Binding-site contacts:
Ligand atom C1 contacts residue THR143 of chain 1.A at 3.6 Å.
Ligand atom N2 contacts residue THR143 of chain 1.A at 4.3 Å.
Ligand atom C7 contacts residue ASN141 of chain 1.A at 4.1 Å.
Ligand atom O5 contacts residue THR143 of chain 1.A at 4.2 Å.
Ligand atom C4 contacts residue ASN141 of chain 1.A at 3.9 Å.
Ligand atom C5 contacts residue ASN141 of chain 1.A at 3.5 Å.
Ligand atom O7 contacts residue ASP154 of chain 1.B at 4.0 Å.
Ligand atom C6 contacts residue ASP139 of chain 1.A at 3.9 Å.
Ligand atom N2 contacts residue ASN141 of chain 1.A at 3.8 Å.
Ligand atom C1 contacts residue ASN141 of chain 1.A at 2.6 Å.
Ligand atom C6 contacts residue ASN141 of chain 1.A at 4.0 Å.
Ligand atom O5 contacts residue ASP139 of chain 1.A at 3.6 Å (salt-bridge).
Ligand atom O6 contacts residue ASP139 of chain 1.A at 3.0 Å (salt-bridge).
Ligand atom O3 contacts residue ASN141 of chain 1.A at 2.7 Å (h-bond).
Ligand atom C8 contacts residue ASN141 of chain 1.A at 3.1 Å.
Ligand atom O5 contacts residue ASN141 of chain 1.A at 2.4 Å (h-bond).
Ligand atom C3 contacts residue ASN141 of chain 1.A at 3.1 Å.
Ligand atom C2 contacts residue ASN141 of chain 1.A at 2.5 Å.
Ligand atom C5 contacts residue ASP139 of chain 1.A at 4.1 Å.
Ligand atom C2 contacts residue THR143 of chain 1.A at 4.3 Å.

Sequence of chain 1.B:
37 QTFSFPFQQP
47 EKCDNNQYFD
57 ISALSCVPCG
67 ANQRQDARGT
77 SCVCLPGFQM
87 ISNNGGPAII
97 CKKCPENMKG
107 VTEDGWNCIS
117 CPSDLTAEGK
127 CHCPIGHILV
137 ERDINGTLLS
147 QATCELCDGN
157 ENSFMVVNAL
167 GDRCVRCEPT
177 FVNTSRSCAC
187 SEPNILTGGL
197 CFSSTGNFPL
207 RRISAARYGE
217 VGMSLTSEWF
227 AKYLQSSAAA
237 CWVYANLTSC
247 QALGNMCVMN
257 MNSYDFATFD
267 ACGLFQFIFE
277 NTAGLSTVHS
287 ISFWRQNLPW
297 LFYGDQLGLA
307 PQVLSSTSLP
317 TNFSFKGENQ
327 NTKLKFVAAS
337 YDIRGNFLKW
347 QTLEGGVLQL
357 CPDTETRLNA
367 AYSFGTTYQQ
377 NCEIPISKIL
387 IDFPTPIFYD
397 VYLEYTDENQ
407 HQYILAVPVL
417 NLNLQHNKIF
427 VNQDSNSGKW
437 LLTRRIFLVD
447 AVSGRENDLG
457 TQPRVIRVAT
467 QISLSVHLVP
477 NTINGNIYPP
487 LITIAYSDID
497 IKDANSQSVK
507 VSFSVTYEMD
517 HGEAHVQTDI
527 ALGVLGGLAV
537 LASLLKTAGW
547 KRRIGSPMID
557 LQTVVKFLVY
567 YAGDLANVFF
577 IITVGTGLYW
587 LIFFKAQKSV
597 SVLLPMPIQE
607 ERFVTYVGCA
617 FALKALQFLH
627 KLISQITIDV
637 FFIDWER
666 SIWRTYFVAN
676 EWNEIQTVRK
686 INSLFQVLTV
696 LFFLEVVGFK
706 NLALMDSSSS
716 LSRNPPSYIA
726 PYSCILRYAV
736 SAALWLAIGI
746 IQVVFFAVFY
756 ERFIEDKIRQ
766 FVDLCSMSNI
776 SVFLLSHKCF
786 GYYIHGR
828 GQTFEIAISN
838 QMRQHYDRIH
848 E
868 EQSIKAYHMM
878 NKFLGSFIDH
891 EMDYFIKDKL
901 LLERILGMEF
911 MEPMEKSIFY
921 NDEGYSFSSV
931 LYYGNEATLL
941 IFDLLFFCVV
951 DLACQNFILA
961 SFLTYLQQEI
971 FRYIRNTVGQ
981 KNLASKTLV

This protein binds this small molecule.
Small molecule (SMILES): CC(=O)N[C@H]1[C@H](O[C@H]2[C@H](O)[C@@H](NC(C)=O)CO[C@@H]2CO)O[C@H](CO)[C@@H](O)[C@@H]1O

Sequence of chain 1.A:
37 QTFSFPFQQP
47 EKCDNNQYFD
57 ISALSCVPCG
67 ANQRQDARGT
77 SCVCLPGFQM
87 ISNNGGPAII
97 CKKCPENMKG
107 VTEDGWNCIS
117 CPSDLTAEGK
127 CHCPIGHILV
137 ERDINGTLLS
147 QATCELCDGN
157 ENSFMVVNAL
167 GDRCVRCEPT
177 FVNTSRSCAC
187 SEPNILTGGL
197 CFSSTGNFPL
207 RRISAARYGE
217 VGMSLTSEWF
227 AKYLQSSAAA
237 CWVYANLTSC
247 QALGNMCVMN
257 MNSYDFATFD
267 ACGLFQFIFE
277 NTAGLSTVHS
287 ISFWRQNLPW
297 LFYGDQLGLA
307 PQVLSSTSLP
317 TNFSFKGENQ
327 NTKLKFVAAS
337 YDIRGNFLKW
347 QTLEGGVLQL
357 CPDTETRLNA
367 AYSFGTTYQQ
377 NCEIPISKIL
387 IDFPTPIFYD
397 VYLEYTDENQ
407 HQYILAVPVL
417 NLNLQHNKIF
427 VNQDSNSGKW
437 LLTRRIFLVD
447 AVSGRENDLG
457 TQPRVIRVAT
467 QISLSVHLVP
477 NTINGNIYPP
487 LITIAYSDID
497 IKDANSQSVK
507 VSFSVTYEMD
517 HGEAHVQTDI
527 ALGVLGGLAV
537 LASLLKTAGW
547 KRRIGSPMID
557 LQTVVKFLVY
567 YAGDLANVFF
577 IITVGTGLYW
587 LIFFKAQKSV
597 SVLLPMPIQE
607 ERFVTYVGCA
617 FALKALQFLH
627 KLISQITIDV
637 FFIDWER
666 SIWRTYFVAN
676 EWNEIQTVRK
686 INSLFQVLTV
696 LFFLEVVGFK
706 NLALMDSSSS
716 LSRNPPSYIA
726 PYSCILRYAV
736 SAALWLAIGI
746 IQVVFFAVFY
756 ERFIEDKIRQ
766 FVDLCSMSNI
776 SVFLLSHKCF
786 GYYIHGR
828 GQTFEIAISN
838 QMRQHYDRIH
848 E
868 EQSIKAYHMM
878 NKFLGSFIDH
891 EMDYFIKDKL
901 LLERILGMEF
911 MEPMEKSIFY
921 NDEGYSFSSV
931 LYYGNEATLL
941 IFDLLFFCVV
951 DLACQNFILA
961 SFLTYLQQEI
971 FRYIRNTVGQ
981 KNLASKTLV